Sequence of chain 1.A:
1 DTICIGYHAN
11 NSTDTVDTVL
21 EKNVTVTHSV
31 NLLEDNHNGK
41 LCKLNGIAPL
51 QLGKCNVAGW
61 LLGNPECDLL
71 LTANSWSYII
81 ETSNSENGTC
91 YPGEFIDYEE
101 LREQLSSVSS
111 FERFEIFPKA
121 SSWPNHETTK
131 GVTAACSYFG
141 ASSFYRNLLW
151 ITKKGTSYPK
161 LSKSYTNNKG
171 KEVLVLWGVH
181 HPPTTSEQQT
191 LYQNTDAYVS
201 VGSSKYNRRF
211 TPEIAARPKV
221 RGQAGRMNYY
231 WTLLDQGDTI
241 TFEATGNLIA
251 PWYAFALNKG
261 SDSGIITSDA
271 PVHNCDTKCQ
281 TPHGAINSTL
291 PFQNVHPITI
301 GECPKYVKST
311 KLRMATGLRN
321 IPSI

This small molecule binds to this protein.
Small molecule (SMILES): CC(=O)N[C@@H]1[C@@H](O[C@@H]2O[C@H](CO)[C@H](O)[C@H](O[C@]3(C(=O)O)C[C@H](O)[C@@H](NC(C)=O)[C@H]([C@H](O)[C@H](O)CO)O3)[C@H]2O)[C@H](O)[C@@H](CO)O[C@H]1O

Binding-site contacts:
Ligand atom O4 contacts residue VAL132 of chain 1.A at 3.5 Å (h-bond).
Ligand atom C5 contacts residue VAL132 of chain 1.A at 3.9 Å (hydrophobic).
Ligand atom O8 contacts residue TYR91 of chain 1.A at 3.0 Å (h-bond).
Ligand atom O9 contacts residue TYR91 of chain 1.A at 3.2 Å (h-bond).
Ligand atom C7 contacts residue TRP150 of chain 1.A at 3.7 Å (hydrophobic).
Ligand atom C11 contacts residue TRP150 of chain 1.A at 3.7 Å (hydrophobic).
Ligand atom O4 contacts residue GLN223 of chain 1.A at 2.7 Å (h-bond).
Ligand atom C9 contacts residue GLU187 of chain 1.A at 2.9 Å.
Ligand atom O9 contacts residue HIS180 of chain 1.A at 3.0 Å (h-bond).
Ligand atom C8 contacts residue GLU187 of chain 1.A at 3.5 Å.
Ligand atom O6 contacts residue GLU187 of chain 1.A at 3.7 Å.
Ligand atom O10 contacts residue VAL132 of chain 1.A at 4.0 Å.
Ligand atom O8 contacts residue GLN223 of chain 1.A at 3.7 Å.
Ligand atom C11 contacts residue LEU191 of chain 1.A at 3.1 Å (hydrophobic).
Ligand atom C1 contacts residue THR133 of chain 1.A at 3.4 Å.
Ligand atom O1A contacts residue GLN223 of chain 1.A at 3.6 Å.
Ligand atom N5 contacts residue TRP150 of chain 1.A at 3.8 Å.
Ligand atom O9 contacts residue GLY225 of chain 1.A at 3.8 Å.
Ligand atom C10 contacts residue VAL132 of chain 1.A at 3.9 Å (hydrophobic).
Ligand atom O1A contacts residue THR133 of chain 1.A at 3.4 Å (h-bond).
Ligand atom C9 contacts residue HIS180 of chain 1.A at 3.3 Å.
Ligand atom O1A contacts residue ALA134 of chain 1.A at 2.9 Å (h-bond).
Ligand atom C9 contacts residue LEU191 of chain 1.A at 3.8 Å (hydrophobic).
Ligand atom C1 contacts residue ALA134 of chain 1.A at 3.8 Å (hydrophobic).
Ligand atom O1B contacts residue GLN223 of chain 1.A at 2.8 Å (h-bond).
Ligand atom O8 contacts residue TRP150 of chain 1.A at 3.6 Å.
Ligand atom O1B contacts residue THR133 of chain 1.A at 2.7 Å (h-bond).
Ligand atom C1 contacts residue GLN223 of chain 1.A at 3.0 Å.
Ligand atom O3 contacts residue GLN223 of chain 1.A at 3.1 Å (h-bond).
Ligand atom C4 contacts residue VAL132 of chain 1.A at 3.4 Å (hydrophobic).
Ligand atom O10 contacts residue LYS130 of chain 1.A at 3.1 Å (salt-bridge).
Ligand atom N5 contacts residue VAL132 of chain 1.A at 3.2 Å (h-bond).
Ligand atom C4 contacts residue GLN223 of chain 1.A at 3.6 Å.
Ligand atom O9 contacts residue GLU187 of chain 1.A at 2.8 Å (salt-bridge).
Ligand atom O7 contacts residue GLU187 of chain 1.A at 3.7 Å.
Ligand atom C10 contacts residue LYS130 of chain 1.A at 4.0 Å.
Ligand atom C9 contacts residue TYR91 of chain 1.A at 3.9 Å (hydrophobic).
Ligand atom O6 contacts residue GLN223 of chain 1.A at 3.4 Å (h-bond).
Ligand atom O7 contacts residue LEU191 of chain 1.A at 3.8 Å.
Ligand atom C2 contacts residue GLN223 of chain 1.A at 3.4 Å.